This small molecule binds to this protein.
Small molecule (SMILES): O=[N+]([O-])c1ccc(O[C@@H]2O[C@H](CO)[C@@H](O)[C@H](O)[C@@H]2O)cc1

Sequence of chain 1.B:
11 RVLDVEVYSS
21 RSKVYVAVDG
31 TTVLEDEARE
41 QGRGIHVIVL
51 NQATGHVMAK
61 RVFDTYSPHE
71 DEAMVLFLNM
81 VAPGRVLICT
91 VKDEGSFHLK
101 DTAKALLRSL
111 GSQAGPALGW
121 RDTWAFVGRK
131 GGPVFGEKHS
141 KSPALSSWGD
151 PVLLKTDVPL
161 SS

Binding-site contacts:
Ligand atom C2 contacts residue ARG121 of chain 1.B at 4.1 Å.
Ligand atom C12 contacts residue TRP120 of chain 1.B at 3.6 Å (hydrophobic).
Ligand atom C4 contacts residue ARG43 of chain 1.B at 3.9 Å.
Ligand atom C6 contacts residue GLU94 of chain 1.B at 3.5 Å.
Ligand atom C3 contacts residue ARG43 of chain 1.B at 4.1 Å.
Ligand atom C11 contacts residue TYR66 of chain 1.B at 3.9 Å (hydrophobic).
Ligand atom O5 contacts residue TRP120 of chain 1.B at 3.8 Å.
Ligand atom O5 contacts residue TYR66 of chain 1.B at 4.1 Å.
Ligand atom C9 contacts residue TRP120 of chain 1.B at 4.2 Å (hydrophobic).
Ligand atom O1 contacts residue ARG121 of chain 1.B at 3.4 Å (salt-bridge).
Ligand atom O6 contacts residue GLU94 of chain 1.B at 3.8 Å.
Ligand atom O6 contacts residue ARG121 of chain 1.B at 2.8 Å (salt-bridge).
Ligand atom C12 contacts residue TYR66 of chain 1.B at 3.3 Å (hydrophobic).
Ligand atom C4 contacts residue ASP93 of chain 1.B at 3.5 Å.
Ligand atom C5 contacts residue ARG43 of chain 1.B at 4.2 Å.
Ligand atom O4 contacts residue ASP93 of chain 1.B at 2.6 Å (salt-bridge).
Ligand atom C5 contacts residue ASP93 of chain 1.B at 4.3 Å.
Ligand atom O2 contacts residue ARG121 of chain 1.B at 3.2 Å (salt-bridge).
Ligand atom C1 contacts residue ARG121 of chain 1.B at 3.7 Å.
Ligand atom O6 contacts residue TRP120 of chain 1.B at 4.3 Å.
Ligand atom C4 contacts residue ARG121 of chain 1.B at 4.3 Å.
Ligand atom O5 contacts residue ARG121 of chain 1.B at 3.0 Å (salt-bridge).
Ligand atom C11 contacts residue TRP120 of chain 1.B at 3.7 Å (hydrophobic).
Ligand atom O4 contacts residue ARG43 of chain 1.B at 2.9 Å (salt-bridge).
Ligand atom C6 contacts residue ASP93 of chain 1.B at 3.5 Å.
Ligand atom O6 contacts residue TRP148 of chain 1.B at 3.8 Å.
Ligand atom O6 contacts residue ASP93 of chain 1.B at 2.7 Å (salt-bridge).
Ligand atom C8 contacts residue ARG121 of chain 1.B at 4.2 Å.
Ligand atom C10 contacts residue TRP120 of chain 1.B at 4.1 Å (hydrophobic).
Ligand atom C7 contacts residue ARG121 of chain 1.B at 4.0 Å.
Ligand atom C5 contacts residue ARG121 of chain 1.B at 4.0 Å.
Ligand atom C7 contacts residue TRP120 of chain 1.B at 3.9 Å (hydrophobic).
Ligand atom C6 contacts residue TRP120 of chain 1.B at 4.0 Å (hydrophobic).
Ligand atom C5 contacts residue TYR66 of chain 1.B at 3.7 Å (hydrophobic).
Ligand atom O7 contacts residue PHE97 of chain 1.B at 3.7 Å.
Ligand atom C6 contacts residue TYR66 of chain 1.B at 3.7 Å (hydrophobic).
Ligand atom C6 contacts residue ARG121 of chain 1.B at 4.0 Å.
Ligand atom C9 contacts residue LEU145 of chain 1.B at 4.3 Å (hydrophobic).
Ligand atom C1 contacts residue TYR66 of chain 1.B at 3.9 Å (hydrophobic).
Ligand atom C8 contacts residue TRP120 of chain 1.B at 4.2 Å (hydrophobic).